A protein and the small-molecule ligand that binds it are described below.
Small molecule (SMILES): CC(C(=O)SCCNC(=O)CCNC(=O)[C@H](O)C(C)(C)COP(=O)(O)OP(=O)(O)OC[C@H]1O[C@@H](n2cnc3c(N)ncnc32)[C@H](O)[C@@H]1OP(=O)(O)O)=[N+]([O-])[O-]

Sequence of chain 2.A:
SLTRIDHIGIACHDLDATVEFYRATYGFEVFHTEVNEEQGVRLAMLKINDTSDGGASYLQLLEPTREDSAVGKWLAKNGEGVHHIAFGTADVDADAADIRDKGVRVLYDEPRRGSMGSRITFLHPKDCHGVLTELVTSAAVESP

Binding-site contacts:
Ligand atom OS5 contacts residue GLN60 of chain 2.A at 3.5 Å (h-bond).
Ligand atom O11 contacts residue LYS73 of chain 2.A at 3.5 Å (salt-bridge).
Ligand atom OS4 contacts residue CO1 of chain 2.B at 2.2 Å.
Ligand atom CP4 contacts residue PHE122 of chain 2.A at 3.7 Å (hydrophobic).
Ligand atom C2 contacts residue GLY130 of chain 2.A at 3.3 Å.
Ligand atom OS4 contacts residue GLN60 of chain 2.A at 3.1 Å (h-bond).
Ligand atom N6 contacts residue TRP74 of chain 2.A at 3.5 Å (h-bond).
Ligand atom NS4 contacts residue GLN60 of chain 2.A at 3.3 Å (h-bond).
Ligand atom OP3 contacts residue ALA70 of chain 2.A at 3.6 Å.
Ligand atom OS5 contacts residue GLY114 of chain 2.A at 3.2 Å.
Ligand atom OS1 contacts residue CO1 of chain 2.B at 2.3 Å.
Ligand atom NS4 contacts residue CO1 of chain 2.B at 3.2 Å.
Ligand atom CP9 contacts residue PRO125 of chain 2.A at 3.7 Å (hydrophobic).
Ligand atom CP4 contacts residue GLN39 of chain 2.A at 3.4 Å.
Ligand atom CP9 contacts residue LEU107 of chain 2.A at 3.6 Å (hydrophobic).
Ligand atom OS5 contacts residue SER115 of chain 2.A at 2.7 Å (h-bond).
Ligand atom N6 contacts residue HIS83 of chain 2.A at 3.0 Å (h-bond).
Ligand atom N3 contacts residue PRO125 of chain 2.A at 3.4 Å.
Ligand atom NP1 contacts residue GLN39 of chain 2.A at 2.9 Å (h-bond).
Ligand atom N7 contacts residue TRP74 of chain 2.A at 3.6 Å.
Ligand atom OS4 contacts residue HIS7 of chain 2.A at 3.3 Å (h-bond).
Ligand atom OP1 contacts residue HIS83 of chain 2.A at 3.2 Å.
Ligand atom NS4 contacts residue GLU134 of chain 2.A at 3.6 Å (salt-bridge).
Ligand atom C4 contacts residue PRO125 of chain 2.A at 3.5 Å (hydrophobic).
Ligand atom CS1 contacts residue CO1 of chain 2.B at 3.3 Å.
Ligand atom C6 contacts residue TRP74 of chain 2.A at 3.6 Å (hydrophobic).
Ligand atom CP4 contacts residue TYR108 of chain 2.A at 3.6 Å (hydrophobic).
Ligand atom OS1 contacts residue GLU134 of chain 2.A at 3.2 Å (salt-bridge).
Ligand atom C2 contacts residue PRO125 of chain 2.A at 3.5 Å (hydrophobic).
Ligand atom N6 contacts residue LEU132 of chain 2.A at 3.6 Å.
Ligand atom O22 contacts residue LYS73 of chain 2.A at 3.3 Å (salt-bridge).
Ligand atom CP3 contacts residue GLN39 of chain 2.A at 3.6 Å.
Ligand atom OS1 contacts residue GLN60 of chain 2.A at 3.1 Å (h-bond).
Ligand atom OS4 contacts residue GLU134 of chain 2.A at 2.7 Å (salt-bridge).
Ligand atom NS4 contacts residue SER115 of chain 2.A at 3.6 Å (h-bond).
Ligand atom CP5 contacts residue PHE122 of chain 2.A at 3.7 Å (hydrophobic).
Ligand atom OP1 contacts residue LEU132 of chain 2.A at 3.5 Å.
Ligand atom OP2 contacts residue LEU107 of chain 2.A at 3.6 Å.
Ligand atom O12 contacts residue LYS73 of chain 2.A at 3.5 Å (salt-bridge).
Ligand atom OS1 contacts residue HIS84 of chain 2.A at 3.2 Å (h-bond).